Binding-site contacts:
Ligand atom O3 contacts residue GLN19 of chain 1.E at 3.5 Å (h-bond).
Ligand atom C4 contacts residue ASN16 of chain 1.E at 4.3 Å.
Ligand atom C1 contacts residue ASN16 of chain 1.E at 1.5 Å.
Ligand atom C7 contacts residue ASN16 of chain 1.E at 3.1 Å.
Ligand atom C4 contacts residue GLN19 of chain 1.E at 3.6 Å.
Ligand atom C2 contacts residue ASN16 of chain 1.E at 2.5 Å.
Ligand atom O7 contacts residue ASN16 of chain 1.E at 2.8 Å.
Ligand atom N2 contacts residue ASN16 of chain 1.E at 3.2 Å (h-bond).
Ligand atom C5 contacts residue GLN19 of chain 1.E at 3.8 Å.
Ligand atom O5 contacts residue ASN16 of chain 1.E at 2.4 Å (h-bond).
Ligand atom C3 contacts residue GLN19 of chain 1.E at 3.7 Å.
Ligand atom O5 contacts residue GLN19 of chain 1.E at 3.0 Å (h-bond).
Ligand atom C3 contacts residue ASN16 of chain 1.E at 3.9 Å.
Ligand atom C5 contacts residue ASN16 of chain 1.E at 3.7 Å.
Ligand atom C8 contacts residue ASN16 of chain 1.E at 3.6 Å.
Ligand atom C2 contacts residue GLN19 of chain 1.E at 3.6 Å.
Ligand atom O7 contacts residue THR15 of chain 1.E at 4.5 Å.
Ligand atom C1 contacts residue GLN19 of chain 1.E at 3.6 Å.
Ligand atom C6 contacts residue GLN19 of chain 1.E at 3.8 Å.

A small-molecule ligand and the protein it binds are described below.
Small molecule (SMILES): CC(=O)N[C@@H]1[C@@H](O)[C@H](O)[C@@H](CO)O[C@H]1O

Sequence of chain 1.E:
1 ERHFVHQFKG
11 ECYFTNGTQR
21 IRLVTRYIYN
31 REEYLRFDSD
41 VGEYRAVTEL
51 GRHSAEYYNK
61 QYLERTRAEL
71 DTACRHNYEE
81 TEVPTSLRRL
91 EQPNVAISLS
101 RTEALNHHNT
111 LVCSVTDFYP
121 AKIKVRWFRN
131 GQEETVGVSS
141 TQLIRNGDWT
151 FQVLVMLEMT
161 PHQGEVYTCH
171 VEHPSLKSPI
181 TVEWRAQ